Binding-site contacts:
Ligand atom O18 contacts residue MN1 of chain 4.C at 2.1 Å.
Ligand atom O15 contacts residue HIS61 of chain 4.A at 3.4 Å.
Ligand atom C01 contacts residue HIS61 of chain 4.A at 3.5 Å.
Ligand atom C08 contacts residue GLU120 of chain 4.A at 3.5 Å.
Ligand atom C47 contacts residue ILE58 of chain 4.A at 3.9 Å (hydrophobic).
Ligand atom C49 contacts residue HIS61 of chain 4.A at 3.5 Å.
Ligand atom C14 contacts residue MN1 of chain 4.C at 3.1 Å.
Ligand atom C23 contacts residue TYR44 of chain 4.A at 3.5 Å (hydrophobic).
Ligand atom O17 contacts residue LYS135 of chain 4.A at 3.3 Å (salt-bridge).
Ligand atom C02 contacts residue TYR131 of chain 4.A at 3.4 Å (hydrophobic).
Ligand atom F28 contacts residue LEU107 of chain 4.A at 3.7 Å.
Ligand atom F28 contacts residue TYR44 of chain 4.A at 3.8 Å.
Ligand atom C51 contacts residue ILE58 of chain 4.A at 3.6 Å (hydrophobic).
Ligand atom C43 contacts residue ALA40 of chain 4.A at 3.8 Å (hydrophobic).
Ligand atom O15 contacts residue GLU120 of chain 4.A at 3.2 Å (salt-bridge).
Ligand atom C49 contacts residue ILE58 of chain 4.A at 3.8 Å (hydrophobic).
Ligand atom O18 contacts residue GLU81 of chain 4.A at 3.1 Å (salt-bridge).
Ligand atom C01 contacts residue LYS135 of chain 4.A at 3.4 Å.
Ligand atom O17 contacts residue ASP109 of chain 4.A at 3.9 Å.
Ligand atom C08 contacts residue MN1 of chain 4.C at 3.1 Å.
Ligand atom O17 contacts residue ILE121 of chain 4.A at 2.8 Å (h-bond).
Ligand atom C01 contacts residue GLU120 of chain 4.A at 3.3 Å.
Ligand atom O17 contacts residue MN1 of chain 4.B at 1.9 Å.
Ligand atom C08 contacts residue MN1 of chain 4.B at 2.9 Å.
Ligand atom F29 contacts residue LEU107 of chain 4.A at 3.8 Å.
Ligand atom C07 contacts residue MN1 of chain 4.C at 3.6 Å.
Ligand atom C43 contacts residue TYR44 of chain 4.A at 3.8 Å (hydrophobic).
Ligand atom C01 contacts residue MN1 of chain 4.B at 2.6 Å.
Ligand atom O15 contacts residue ASP109 of chain 4.A at 2.9 Å (salt-bridge).
Ligand atom O15 contacts residue MN1 of chain 4.C at 2.0 Å.
Ligand atom C02 contacts residue LYS135 of chain 4.A at 3.8 Å.
Ligand atom O15 contacts residue GLU81 of chain 4.A at 3.5 Å (salt-bridge).
Ligand atom O15 contacts residue MN1 of chain 4.B at 2.4 Å.
Ligand atom O17 contacts residue GLU120 of chain 4.A at 2.6 Å (salt-bridge).
Ligand atom C31 contacts residue ILE58 of chain 4.A at 3.7 Å (hydrophobic).
Ligand atom O17 contacts residue HIS61 of chain 4.A at 2.9 Å (h-bond).
Ligand atom C30 contacts residue ILE58 of chain 4.A at 3.9 Å (hydrophobic).
Ligand atom C51 contacts residue ALA57 of chain 4.A at 3.6 Å (hydrophobic).
Ligand atom C08 contacts residue HIS61 of chain 4.A at 3.8 Å.
Ligand atom C53 contacts residue ILE58 of chain 4.A at 3.5 Å (hydrophobic).

The small molecule below binds the protein below.
Small molecule (SMILES): C[C@@H](N1CN([C@H]2c3ccccc3CSc3ccccc32)n2ccc(=O)c(O)c2C1=O)C(F)(F)F

Sequence of chain 4.A:
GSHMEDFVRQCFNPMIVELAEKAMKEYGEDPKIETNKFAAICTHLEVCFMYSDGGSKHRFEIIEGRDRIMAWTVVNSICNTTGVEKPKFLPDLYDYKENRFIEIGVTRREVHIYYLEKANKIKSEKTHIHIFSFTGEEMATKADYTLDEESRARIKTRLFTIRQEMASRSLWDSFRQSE